Sequence of chain 1.A:
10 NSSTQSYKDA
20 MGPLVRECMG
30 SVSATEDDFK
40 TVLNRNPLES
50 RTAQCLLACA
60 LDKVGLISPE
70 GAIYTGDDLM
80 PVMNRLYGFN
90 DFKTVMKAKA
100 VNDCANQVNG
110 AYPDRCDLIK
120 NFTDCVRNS

Binding-site contacts:
Ligand atom C4 contacts residue PHE121 of chain 1.A at 3.9 Å (hydrophobic).
Ligand atom C2 contacts residue HBS1 of chain 1.C at 0.5 Å.
Ligand atom O2 contacts residue LYS96 of chain 1.A at 4.0 Å.
Ligand atom C1 contacts residue LEU85 of chain 1.A at 4.0 Å (hydrophobic).
Ligand atom C2 contacts residue VAL100 of chain 1.A at 4.2 Å (hydrophobic).
Ligand atom C1 contacts residue VAL100 of chain 1.A at 4.2 Å (hydrophobic).
Ligand atom O2 contacts residue LEU85 of chain 1.A at 4.4 Å.
Ligand atom C4 contacts residue VAL125 of chain 1.A at 4.5 Å (hydrophobic).
Ligand atom C1 contacts residue LEU65 of chain 1.A at 3.9 Å (hydrophobic).
Ligand atom O7 contacts residue HBS1 of chain 1.C at 0.9 Å (h-bond).
Ligand atom C2 contacts residue TYR86 of chain 1.A at 3.7 Å (hydrophobic).
Ligand atom C3 contacts residue TYR86 of chain 1.A at 4.1 Å (hydrophobic).
Ligand atom O7 contacts residue ARG44 of chain 1.A at 4.2 Å.
Ligand atom C4 contacts residue HBS1 of chain 1.C at 0.6 Å.
Ligand atom O7 contacts residue TYR86 of chain 1.A at 3.4 Å (h-bond).
Ligand atom O7 contacts residue TYR16 of chain 1.A at 3.1 Å.
Ligand atom O2 contacts residue VAL100 of chain 1.A at 3.9 Å.
Ligand atom C3 contacts residue HBS1 of chain 1.C at 1.0 Å.
Ligand atom O2 contacts residue TYR86 of chain 1.A at 2.9 Å (h-bond).
Ligand atom C1 contacts residue PHE121 of chain 1.A at 4.3 Å (hydrophobic).
Ligand atom O2 contacts residue HBS1 of chain 1.C at 0.8 Å (h-bond).
Ligand atom C3 contacts residue TYR16 of chain 1.A at 4.2 Å (hydrophobic).
Ligand atom C2 contacts residue LEU85 of chain 1.A at 4.2 Å (hydrophobic).
Ligand atom C1 contacts residue HBS1 of chain 1.C at 1.6 Å.

This protein binds this small molecule.
Small molecule (SMILES): CC(=O)[C@@H](C)O